Binding-site contacts:
Ligand atom O3 contacts residue MG1 of chain 1.HA at 4.1 Å.
Ligand atom O4 contacts residue THR244 of chain 1.F at 3.5 Å (h-bond).
Ligand atom C1 contacts residue ALA209 of chain 1.F at 3.6 Å (hydrophobic).
Ligand atom C1 contacts residue ASP212 of chain 1.F at 3.8 Å.
Ligand atom O3 contacts residue ALA209 of chain 1.F at 3.4 Å.
Ligand atom O2 contacts residue LYS186 of chain 1.F at 2.9 Å (salt-bridge).
Ligand atom O3 contacts residue THR244 of chain 1.F at 2.6 Å (h-bond).
Ligand atom C2 contacts residue ALA209 of chain 1.F at 3.9 Å (hydrophobic).
Ligand atom O1 contacts residue ALA209 of chain 1.F at 3.7 Å.
Ligand atom O2 contacts residue ASP212 of chain 1.F at 4.0 Å.
Ligand atom O4 contacts residue MET207 of chain 1.F at 4.2 Å.
Ligand atom C2 contacts residue MG1 of chain 1.HA at 2.9 Å.
Ligand atom O1 contacts residue GLY211 of chain 1.F at 3.8 Å.
Ligand atom C2 contacts residue THR244 of chain 1.F at 4.0 Å.
Ligand atom O2 contacts residue MG1 of chain 1.HA at 2.1 Å.
Ligand atom C2 contacts residue GLU188 of chain 1.F at 3.9 Å.
Ligand atom O1 contacts residue MG1 of chain 1.HA at 2.1 Å.
Ligand atom O2 contacts residue ALA209 of chain 1.F at 4.4 Å.
Ligand atom O4 contacts residue MET276 of chain 1.F at 4.2 Å.
Ligand atom O4 contacts residue LYS186 of chain 1.F at 4.0 Å.
Ligand atom O3 contacts residue ASP212 of chain 1.F at 3.8 Å.
Ligand atom O4 contacts residue MG1 of chain 1.HA at 4.2 Å.
Ligand atom O3 contacts residue ARG210 of chain 1.F at 3.6 Å (salt-bridge).
Ligand atom O1 contacts residue ASP212 of chain 1.F at 2.9 Å (salt-bridge).
Ligand atom C1 contacts residue GLU188 of chain 1.F at 3.7 Å.
Ligand atom C1 contacts residue GLY211 of chain 1.F at 3.8 Å.
Ligand atom C1 contacts residue THR244 of chain 1.F at 3.6 Å.
Ligand atom O2 contacts residue GLU188 of chain 1.F at 3.3 Å (salt-bridge).
Ligand atom O4 contacts residue ALA209 of chain 1.F at 4.1 Å.
Ligand atom O4 contacts residue ARG87 of chain 1.F at 4.1 Å.
Ligand atom O3 contacts residue GLY211 of chain 1.F at 2.9 Å (h-bond).
Ligand atom C1 contacts residue ARG210 of chain 1.F at 4.4 Å.
Ligand atom C1 contacts residue MG1 of chain 1.HA at 2.9 Å.
Ligand atom C2 contacts residue LYS186 of chain 1.F at 3.8 Å.
Ligand atom O1 contacts residue GLU188 of chain 1.F at 2.9 Å (salt-bridge).

Sequence of chain 1.F:
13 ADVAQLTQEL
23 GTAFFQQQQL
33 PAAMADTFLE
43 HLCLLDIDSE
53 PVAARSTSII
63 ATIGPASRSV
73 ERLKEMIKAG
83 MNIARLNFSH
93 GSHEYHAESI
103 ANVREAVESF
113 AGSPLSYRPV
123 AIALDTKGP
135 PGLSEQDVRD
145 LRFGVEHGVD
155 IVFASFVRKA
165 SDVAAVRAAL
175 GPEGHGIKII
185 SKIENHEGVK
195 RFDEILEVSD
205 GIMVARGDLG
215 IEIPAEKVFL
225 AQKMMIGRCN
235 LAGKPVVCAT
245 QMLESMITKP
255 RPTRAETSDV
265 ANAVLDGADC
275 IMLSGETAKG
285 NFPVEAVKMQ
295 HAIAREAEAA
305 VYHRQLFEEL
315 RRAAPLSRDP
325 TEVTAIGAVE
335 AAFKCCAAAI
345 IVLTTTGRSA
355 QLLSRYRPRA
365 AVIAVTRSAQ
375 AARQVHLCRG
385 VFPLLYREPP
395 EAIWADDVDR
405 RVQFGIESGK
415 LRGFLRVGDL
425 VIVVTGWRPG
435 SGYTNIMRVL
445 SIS

A small-molecule ligand and the protein it binds are described below.
Small molecule (SMILES): O=C([O-])C(=O)[O-]